Binding-site contacts:
Ligand atom C2 contacts residue ASN420 of chain 1.M at 2.4 Å.
Ligand atom O7 contacts residue LYS232 of chain 1.M at 4.4 Å.
Ligand atom O6 contacts residue LEU245 of chain 1.M at 4.3 Å.
Ligand atom O7 contacts residue ASN420 of chain 1.M at 4.0 Å.
Ligand atom C5 contacts residue ASN420 of chain 1.M at 3.8 Å.
Ligand atom N2 contacts residue ASN420 of chain 1.M at 2.5 Å (h-bond).
Ligand atom C7 contacts residue ASN420 of chain 1.M at 3.4 Å.
Ligand atom C4 contacts residue ASN420 of chain 1.M at 4.3 Å.
Ligand atom C6 contacts residue SER271 of chain 1.M at 3.8 Å.
Ligand atom O5 contacts residue ASN420 of chain 1.M at 2.6 Å (h-bond).
Ligand atom C1 contacts residue ASN420 of chain 1.M at 1.5 Å.
Ligand atom C8 contacts residue NAG1 of chain 1.QA at 3.7 Å.
Ligand atom C3 contacts residue ASN420 of chain 1.M at 3.6 Å.
Ligand atom O6 contacts residue SER271 of chain 1.M at 3.4 Å (h-bond).
Ligand atom O5 contacts residue SER271 of chain 1.M at 3.6 Å.
Ligand atom C5 contacts residue SER271 of chain 1.M at 4.4 Å.
Ligand atom C8 contacts residue ASN420 of chain 1.M at 4.2 Å.

A small-molecule ligand and the protein it binds are described below.
Small molecule (SMILES): CC(=O)N[C@H]1[C@H](O[C@H]2[C@H](O)[C@@H](NC(C)=O)CO[C@@H]2CO)O[C@H](CO)[C@@H](O)[C@@H]1O

Sequence of chain 1.M:
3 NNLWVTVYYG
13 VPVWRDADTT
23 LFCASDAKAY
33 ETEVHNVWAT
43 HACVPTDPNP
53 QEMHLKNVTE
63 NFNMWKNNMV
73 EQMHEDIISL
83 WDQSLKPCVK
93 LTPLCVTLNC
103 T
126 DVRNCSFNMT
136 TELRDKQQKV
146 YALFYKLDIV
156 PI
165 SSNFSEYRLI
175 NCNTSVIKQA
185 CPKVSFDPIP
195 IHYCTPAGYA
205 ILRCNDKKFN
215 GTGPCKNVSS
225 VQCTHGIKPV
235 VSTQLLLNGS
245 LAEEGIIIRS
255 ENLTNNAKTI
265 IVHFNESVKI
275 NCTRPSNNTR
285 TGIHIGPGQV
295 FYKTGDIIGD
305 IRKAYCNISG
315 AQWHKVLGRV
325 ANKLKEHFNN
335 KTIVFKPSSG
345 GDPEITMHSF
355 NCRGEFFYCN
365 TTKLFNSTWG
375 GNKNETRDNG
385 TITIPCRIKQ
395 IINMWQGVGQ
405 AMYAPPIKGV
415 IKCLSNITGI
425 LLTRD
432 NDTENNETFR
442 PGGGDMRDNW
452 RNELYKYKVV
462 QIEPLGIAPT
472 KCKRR